Sequence of chain 1.B:
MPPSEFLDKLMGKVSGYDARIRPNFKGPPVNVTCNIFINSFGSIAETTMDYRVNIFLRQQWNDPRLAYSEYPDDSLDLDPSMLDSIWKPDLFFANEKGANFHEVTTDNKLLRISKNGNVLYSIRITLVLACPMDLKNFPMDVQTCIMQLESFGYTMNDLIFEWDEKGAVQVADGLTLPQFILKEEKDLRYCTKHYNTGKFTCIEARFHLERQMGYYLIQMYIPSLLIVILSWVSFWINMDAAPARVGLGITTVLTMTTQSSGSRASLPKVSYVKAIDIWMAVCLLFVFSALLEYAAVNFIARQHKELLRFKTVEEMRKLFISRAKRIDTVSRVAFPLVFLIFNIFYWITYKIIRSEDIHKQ

Sequence of chain 1.A:
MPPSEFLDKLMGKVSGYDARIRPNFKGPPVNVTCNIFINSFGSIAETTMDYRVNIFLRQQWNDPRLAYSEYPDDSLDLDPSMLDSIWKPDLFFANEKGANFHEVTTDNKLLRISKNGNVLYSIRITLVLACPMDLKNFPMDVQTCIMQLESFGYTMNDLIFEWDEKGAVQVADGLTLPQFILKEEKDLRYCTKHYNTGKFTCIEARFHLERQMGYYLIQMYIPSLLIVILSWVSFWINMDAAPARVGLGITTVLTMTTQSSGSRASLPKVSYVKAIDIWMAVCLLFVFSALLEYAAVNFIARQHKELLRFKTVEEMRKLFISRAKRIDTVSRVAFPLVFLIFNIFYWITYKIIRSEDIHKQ

Binding-site contacts:
Ligand atom OXT contacts residue ARG89 of chain 1.A at 3.9 Å.
Ligand atom CA contacts residue PHE87 of chain 1.A at 4.5 Å (hydrophobic).
Ligand atom C contacts residue SER153 of chain 1.A at 3.7 Å.
Ligand atom OXT contacts residue PHE87 of chain 1.A at 3.8 Å.
Ligand atom C contacts residue TYR226 of chain 1.B at 4.4 Å (hydrophobic).
Ligand atom O contacts residue ARG89 of chain 1.A at 2.7 Å (salt-bridge).
Ligand atom C contacts residue PHE87 of chain 1.A at 3.9 Å (hydrophobic).
Ligand atom O contacts residue SER153 of chain 1.A at 4.2 Å.
Ligand atom N contacts residue LEU141 of chain 1.A at 3.9 Å.
Ligand atom CA contacts residue PHE231 of chain 1.B at 3.6 Å (hydrophobic).
Ligand atom N contacts residue PHE231 of chain 1.B at 4.2 Å.
Ligand atom OXT contacts residue PHE183 of chain 1.B at 3.7 Å.
Ligand atom CA contacts residue TYR226 of chain 1.B at 3.8 Å (hydrophobic).
Ligand atom C contacts residue LEU141 of chain 1.A at 4.1 Å (hydrophobic).
Ligand atom C contacts residue THR228 of chain 1.B at 3.8 Å.
Ligand atom CA contacts residue THR228 of chain 1.B at 3.8 Å.
Ligand atom OXT contacts residue LEU141 of chain 1.A at 4.0 Å.
Ligand atom N contacts residue PHE183 of chain 1.B at 3.3 Å.
Ligand atom CA contacts residue LEU141 of chain 1.A at 4.0 Å (hydrophobic).
Ligand atom O contacts residue THR228 of chain 1.B at 3.3 Å (h-bond).
Ligand atom N contacts residue GLY184 of chain 1.B at 4.2 Å.
Ligand atom O contacts residue TYR226 of chain 1.B at 4.1 Å.
Ligand atom O contacts residue PHE87 of chain 1.A at 4.0 Å.
Ligand atom OXT contacts residue SER153 of chain 1.A at 2.6 Å (h-bond).
Ligand atom C contacts residue ARG89 of chain 1.A at 3.7 Å.

A small-molecule ligand and the protein it binds are described below.
Small molecule (SMILES): NCC(=O)O